Binding-site contacts:
Ligand atom C1 contacts residue ASN107 of chain 1.B at 1.4 Å.
Ligand atom N2 contacts residue ASN107 of chain 1.B at 2.7 Å (h-bond).
Ligand atom O7 contacts residue ASN107 of chain 1.B at 4.2 Å.
Ligand atom C4 contacts residue ASN107 of chain 1.B at 4.2 Å.
Ligand atom O5 contacts residue ASN107 of chain 1.B at 2.4 Å (h-bond).
Ligand atom C3 contacts residue ASN107 of chain 1.B at 3.7 Å.
Ligand atom C2 contacts residue ASN107 of chain 1.B at 2.3 Å.
Ligand atom C8 contacts residue ALA106 of chain 1.B at 3.9 Å (hydrophobic).
Ligand atom C5 contacts residue ASN107 of chain 1.B at 3.6 Å.
Ligand atom C7 contacts residue ASN107 of chain 1.B at 3.7 Å.

Sequence of chain 1.B:
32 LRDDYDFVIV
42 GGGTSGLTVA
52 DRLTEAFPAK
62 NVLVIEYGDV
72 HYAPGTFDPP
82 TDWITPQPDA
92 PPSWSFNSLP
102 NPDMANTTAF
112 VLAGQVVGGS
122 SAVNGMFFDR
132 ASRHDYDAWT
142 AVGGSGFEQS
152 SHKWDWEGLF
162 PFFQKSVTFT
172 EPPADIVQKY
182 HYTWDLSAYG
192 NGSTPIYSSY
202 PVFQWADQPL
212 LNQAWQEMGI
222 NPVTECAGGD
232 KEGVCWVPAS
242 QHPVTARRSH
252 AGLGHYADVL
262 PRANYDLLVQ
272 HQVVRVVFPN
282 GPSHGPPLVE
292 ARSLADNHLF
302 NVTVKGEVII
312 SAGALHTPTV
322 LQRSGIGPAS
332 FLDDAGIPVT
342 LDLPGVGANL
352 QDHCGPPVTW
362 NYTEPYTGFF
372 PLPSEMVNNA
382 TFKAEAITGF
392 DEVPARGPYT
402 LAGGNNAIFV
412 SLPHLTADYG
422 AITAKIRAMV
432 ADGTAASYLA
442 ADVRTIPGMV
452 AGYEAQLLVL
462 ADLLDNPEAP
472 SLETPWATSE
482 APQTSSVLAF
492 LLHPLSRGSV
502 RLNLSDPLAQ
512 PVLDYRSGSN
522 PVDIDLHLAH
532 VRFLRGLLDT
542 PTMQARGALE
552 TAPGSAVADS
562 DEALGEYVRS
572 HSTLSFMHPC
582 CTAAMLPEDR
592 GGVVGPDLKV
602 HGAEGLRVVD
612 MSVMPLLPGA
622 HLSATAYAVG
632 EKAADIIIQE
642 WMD

A protein and the small-molecule ligand that binds it are described below.
Small molecule (SMILES): CC(=O)N[C@@H]1[C@@H](O)[C@H](O)[C@@H](CO)O[C@H]1O